Binding-site contacts:
Ligand atom C2 contacts residue VAL297 of chain 1.E at 4.2 Å (hydrophobic).
Ligand atom C6 contacts residue GLU69 of chain 1.F at 3.7 Å.
Ligand atom C4 contacts residue ASN285 of chain 1.E at 4.2 Å.
Ligand atom C7 contacts residue ASN285 of chain 1.E at 2.8 Å.
Ligand atom C8 contacts residue VAL297 of chain 1.E at 3.0 Å (hydrophobic).
Ligand atom C6 contacts residue ASN298 of chain 1.E at 4.0 Å.
Ligand atom C8 contacts residue ASN285 of chain 1.E at 3.4 Å.
Ligand atom C1 contacts residue VAL297 of chain 1.E at 3.6 Å (hydrophobic).
Ligand atom C3 contacts residue ASN285 of chain 1.E at 3.8 Å.
Ligand atom N2 contacts residue VAL297 of chain 1.E at 3.6 Å (h-bond).
Ligand atom O5 contacts residue ASN285 of chain 1.E at 2.4 Å (h-bond).
Ligand atom C5 contacts residue ASN285 of chain 1.E at 3.7 Å.
Ligand atom C7 contacts residue VAL297 of chain 1.E at 3.8 Å (hydrophobic).
Ligand atom O5 contacts residue ASN298 of chain 1.E at 3.5 Å (h-bond).
Ligand atom C1 contacts residue ASN285 of chain 1.E at 1.5 Å.
Ligand atom N2 contacts residue ASN285 of chain 1.E at 2.9 Å (h-bond).
Ligand atom O6 contacts residue GLU69 of chain 1.F at 2.9 Å (salt-bridge).
Ligand atom C2 contacts residue ASN285 of chain 1.E at 2.4 Å.
Ligand atom O6 contacts residue ASN298 of chain 1.E at 3.0 Å (h-bond).
Ligand atom C8 contacts residue ASN296 of chain 1.E at 4.3 Å.
Ligand atom C1 contacts residue ASN298 of chain 1.E at 4.1 Å.
Ligand atom O7 contacts residue ASN285 of chain 1.E at 3.0 Å (h-bond).
Ligand atom C5 contacts residue ASN298 of chain 1.E at 3.9 Å.

A protein and the small-molecule ligand that binds it are described below.
Small molecule (SMILES): CC(=O)N[C@@H]1[C@@H](O)[C@H](O)[C@@H](CO)O[C@H]1O

Sequence of chain 1.F:
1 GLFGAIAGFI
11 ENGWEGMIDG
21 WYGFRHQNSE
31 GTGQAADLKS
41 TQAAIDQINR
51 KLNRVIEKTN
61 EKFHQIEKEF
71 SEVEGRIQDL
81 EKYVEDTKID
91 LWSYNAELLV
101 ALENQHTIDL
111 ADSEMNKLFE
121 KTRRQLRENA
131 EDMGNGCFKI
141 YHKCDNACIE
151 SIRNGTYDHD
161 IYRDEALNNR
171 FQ

Sequence of chain 1.E:
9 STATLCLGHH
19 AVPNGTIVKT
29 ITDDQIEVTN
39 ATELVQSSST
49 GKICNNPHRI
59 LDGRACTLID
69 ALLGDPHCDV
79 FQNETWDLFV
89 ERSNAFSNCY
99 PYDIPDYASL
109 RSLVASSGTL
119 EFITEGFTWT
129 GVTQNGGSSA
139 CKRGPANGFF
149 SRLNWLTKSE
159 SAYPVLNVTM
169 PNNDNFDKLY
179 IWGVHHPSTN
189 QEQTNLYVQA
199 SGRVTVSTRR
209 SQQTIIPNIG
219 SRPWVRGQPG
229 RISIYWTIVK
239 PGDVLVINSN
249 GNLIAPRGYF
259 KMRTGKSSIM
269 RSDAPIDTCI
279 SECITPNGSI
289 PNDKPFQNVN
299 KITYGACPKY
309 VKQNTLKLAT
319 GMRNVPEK